Sequence of chain 1.A:
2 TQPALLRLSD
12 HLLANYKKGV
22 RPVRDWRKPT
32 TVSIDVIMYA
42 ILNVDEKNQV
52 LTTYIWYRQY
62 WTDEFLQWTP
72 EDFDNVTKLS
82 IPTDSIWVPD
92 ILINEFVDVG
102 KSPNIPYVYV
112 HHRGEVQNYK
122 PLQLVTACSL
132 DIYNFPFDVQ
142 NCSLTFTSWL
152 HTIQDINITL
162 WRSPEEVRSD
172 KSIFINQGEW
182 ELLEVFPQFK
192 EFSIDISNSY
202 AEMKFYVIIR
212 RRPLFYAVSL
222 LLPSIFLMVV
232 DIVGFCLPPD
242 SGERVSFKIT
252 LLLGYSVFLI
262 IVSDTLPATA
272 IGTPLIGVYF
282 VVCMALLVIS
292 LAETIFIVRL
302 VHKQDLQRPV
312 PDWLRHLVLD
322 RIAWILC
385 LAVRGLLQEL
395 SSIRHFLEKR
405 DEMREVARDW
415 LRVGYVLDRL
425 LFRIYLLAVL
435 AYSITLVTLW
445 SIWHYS

Binding-site contacts:
Ligand atom O6 contacts residue ASN76 of chain 1.A at 4.4 Å.
Ligand atom C1 contacts residue ASN76 of chain 1.A at 1.4 Å.
Ligand atom C4 contacts residue ASN76 of chain 1.A at 4.2 Å.
Ligand atom O7 contacts residue ASN76 of chain 1.A at 3.9 Å.
Ligand atom C2 contacts residue ASN76 of chain 1.A at 2.5 Å.
Ligand atom C3 contacts residue ASN76 of chain 1.A at 3.8 Å.
Ligand atom N2 contacts residue ASN76 of chain 1.A at 2.9 Å (h-bond).
Ligand atom O5 contacts residue ASN76 of chain 1.A at 2.3 Å (h-bond).
Ligand atom C5 contacts residue ASN76 of chain 1.A at 3.6 Å.
Ligand atom C8 contacts residue ASP75 of chain 1.A at 4.2 Å.
Ligand atom C7 contacts residue ASN76 of chain 1.A at 3.6 Å.

A small-molecule ligand and the protein it binds are described below.
Small molecule (SMILES): CC(=O)N[C@@H]1[C@@H](O)[C@H](O[C@H]2[C@H](O)[C@@H](NC(C)=O)CO[C@@H]2CO)[C@@H](CO)O[C@H]1O